Sequence of chain 20.A:
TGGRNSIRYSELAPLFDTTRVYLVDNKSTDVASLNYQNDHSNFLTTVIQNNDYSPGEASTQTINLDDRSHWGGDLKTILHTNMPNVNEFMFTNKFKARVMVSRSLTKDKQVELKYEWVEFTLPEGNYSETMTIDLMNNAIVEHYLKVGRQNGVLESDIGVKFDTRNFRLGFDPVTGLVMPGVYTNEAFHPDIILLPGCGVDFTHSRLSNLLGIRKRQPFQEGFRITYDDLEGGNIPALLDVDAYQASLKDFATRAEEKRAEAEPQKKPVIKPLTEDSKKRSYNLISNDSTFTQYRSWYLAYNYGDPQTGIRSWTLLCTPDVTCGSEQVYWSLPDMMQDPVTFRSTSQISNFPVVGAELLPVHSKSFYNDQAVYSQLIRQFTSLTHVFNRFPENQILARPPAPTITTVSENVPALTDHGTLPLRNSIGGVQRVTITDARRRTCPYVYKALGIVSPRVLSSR

Binding-site contacts:
Ligand atom O1S contacts residue ASP228 of chain 20.A at 3.6 Å.
Ligand atom C1 contacts residue ARG98 of chain 20.A at 3.2 Å.
Ligand atom C16 contacts residue ARG224 of chain 20.A at 4.0 Å.
Ligand atom C15 contacts residue ARG224 of chain 20.A at 3.3 Å.
Ligand atom C3 contacts residue ARG98 of chain 20.A at 3.2 Å.
Ligand atom O1S contacts residue ARG98 of chain 20.A at 3.6 Å.
Ligand atom O1S contacts residue THR226 of chain 20.A at 4.3 Å.
Ligand atom C13 contacts residue ARG224 of chain 20.A at 4.1 Å.
Ligand atom N1 contacts residue TRP117 of chain 20.A at 4.1 Å.
Ligand atom S1 contacts residue ARG98 of chain 20.A at 4.4 Å.
Ligand atom C1 contacts residue ARG224 of chain 20.A at 3.8 Å.
Ligand atom C2 contacts residue ARG98 of chain 20.A at 3.4 Å.
Ligand atom N1 contacts residue ARG98 of chain 20.A at 4.3 Å.
Ligand atom C14 contacts residue ARG224 of chain 20.A at 4.5 Å.
Ligand atom C15 contacts residue TRP117 of chain 20.A at 4.2 Å (hydrophobic).
Ligand atom C3 contacts residue TRP117 of chain 20.A at 3.5 Å (hydrophobic).
Ligand atom C3 contacts residue ARG224 of chain 20.A at 3.5 Å.
Ligand atom O3S contacts residue THR226 of chain 20.A at 4.0 Å.
Ligand atom C2 contacts residue ARG224 of chain 20.A at 3.8 Å.
Ligand atom N1 contacts residue ARG224 of chain 20.A at 4.2 Å.
Ligand atom C16 contacts residue TRP117 of chain 20.A at 3.7 Å (hydrophobic).

The protein below binds the small molecule below.
Small molecule (SMILES): CCCCCCCCCCCC[N+](C)(C)CCCS(=O)(=O)O